The protein below binds the small molecule below.
Small molecule (SMILES): Nc1nc(=O)c2cc(CNc3ccc(C(=O)N[C@H](CCC(=O)O)C(=O)O)cc3)ccc2[nH]1

Sequence of chain 1.G:
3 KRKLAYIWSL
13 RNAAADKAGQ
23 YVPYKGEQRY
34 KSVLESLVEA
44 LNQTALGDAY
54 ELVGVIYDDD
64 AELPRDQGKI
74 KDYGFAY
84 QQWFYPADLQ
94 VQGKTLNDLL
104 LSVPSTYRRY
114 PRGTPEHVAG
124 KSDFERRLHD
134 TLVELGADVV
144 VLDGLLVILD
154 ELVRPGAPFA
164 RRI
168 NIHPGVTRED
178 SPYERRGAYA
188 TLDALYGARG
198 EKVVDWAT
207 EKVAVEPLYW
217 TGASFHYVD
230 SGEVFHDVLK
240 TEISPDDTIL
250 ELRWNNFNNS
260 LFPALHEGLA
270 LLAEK

Binding-site contacts:
Ligand atom N18 contacts residue GLY71 of chain 1.G at 3.6 Å.
Ligand atom C30 contacts residue LYS19 of chain 1.G at 4.3 Å.
Ligand atom O32 contacts residue ARG68 of chain 1.G at 3.8 Å.
Ligand atom N28 contacts residue ASP75 of chain 1.G at 3.9 Å.
Ligand atom C14 contacts residue LYS72 of chain 1.G at 3.5 Å.
Ligand atom C17 contacts residue GLY71 of chain 1.G at 3.8 Å.
Ligand atom O31 contacts residue LYS19 of chain 1.G at 4.2 Å.
Ligand atom C20 contacts residue GLY71 of chain 1.G at 4.5 Å.
Ligand atom C12 contacts residue LYS72 of chain 1.G at 4.4 Å.
Ligand atom C20 contacts residue LYS72 of chain 1.G at 4.4 Å.
Ligand atom C24 contacts residue LYS74 of chain 1.G at 4.4 Å.
Ligand atom O08 contacts residue ARG68 of chain 1.G at 3.8 Å.
Ligand atom C25 contacts residue GLY71 of chain 1.G at 3.6 Å.
Ligand atom C06 contacts residue ARG68 of chain 1.G at 4.0 Å.
Ligand atom C13 contacts residue GLY71 of chain 1.G at 3.9 Å.
Ligand atom C25 contacts residue LYS72 of chain 1.G at 3.7 Å.
Ligand atom C12 contacts residue ARG68 of chain 1.G at 4.3 Å.
Ligand atom C17 contacts residue LYS72 of chain 1.G at 3.8 Å.
Ligand atom C19 contacts residue LYS72 of chain 1.G at 4.2 Å.
Ligand atom N18 contacts residue LYS72 of chain 1.G at 3.8 Å.
Ligand atom N10 contacts residue ARG68 of chain 1.G at 4.2 Å.
Ligand atom C05 contacts residue ARG68 of chain 1.G at 3.3 Å.
Ligand atom C16 contacts residue LYS72 of chain 1.G at 3.8 Å.
Ligand atom O01 contacts residue ARG68 of chain 1.G at 4.3 Å.
Ligand atom C24 contacts residue GLY71 of chain 1.G at 4.5 Å.
Ligand atom C13 contacts residue ARG68 of chain 1.G at 4.4 Å.
Ligand atom C13 contacts residue LYS72 of chain 1.G at 4.0 Å.
Ligand atom C24 contacts residue ASP75 of chain 1.G at 3.5 Å.
Ligand atom C11 contacts residue ARG68 of chain 1.G at 4.2 Å.
Ligand atom C19 contacts residue GLY71 of chain 1.G at 4.5 Å.
Ligand atom C04 contacts residue ARG68 of chain 1.G at 4.3 Å.
Ligand atom C25 contacts residue LYS74 of chain 1.G at 4.4 Å.
Ligand atom C23 contacts residue ASP75 of chain 1.G at 3.5 Å.
Ligand atom C15 contacts residue LYS72 of chain 1.G at 4.0 Å.
Ligand atom C07 contacts residue ARG68 of chain 1.G at 4.1 Å.
Ligand atom C24 contacts residue LYS72 of chain 1.G at 4.4 Å.
Ligand atom C27 contacts residue ASP75 of chain 1.G at 3.7 Å.
Ligand atom N26 contacts residue ASP75 of chain 1.G at 2.7 Å (salt-bridge).
Ligand atom C14 contacts residue GLY71 of chain 1.G at 3.3 Å.